Binding-site contacts:
Ligand atom PB contacts residue GLY386 of chain 1.B at 3.9 Å.
Ligand atom C5 contacts residue LEU365 of chain 1.B at 3.7 Å (hydrophobic).
Ligand atom O3A contacts residue LYS389 of chain 1.B at 3.6 Å.
Ligand atom O5' contacts residue GLY386 of chain 1.B at 3.9 Å.
Ligand atom O1G contacts residue SER390 of chain 1.B at 3.9 Å.
Ligand atom N9 contacts residue LEU365 of chain 1.B at 3.7 Å.
Ligand atom N1 contacts residue ALA112 of chain 1.B at 3.8 Å.
Ligand atom O2B contacts residue SER387 of chain 1.B at 3.8 Å.
Ligand atom O1B contacts residue MG1 of chain 1.C at 2.5 Å.
Ligand atom C1' contacts residue LEU365 of chain 1.B at 3.9 Å (hydrophobic).
Ligand atom O3G contacts residue SER385 of chain 1.B at 3.4 Å (h-bond).
Ligand atom PB contacts residue MG1 of chain 1.C at 3.5 Å.
Ligand atom C2 contacts residue SER359 of chain 1.B at 3.6 Å.
Ligand atom O1A contacts residue SER391 of chain 1.B at 3.4 Å (h-bond).
Ligand atom N6 contacts residue ALA112 of chain 1.B at 2.8 Å (h-bond).
Ligand atom N3 contacts residue LEU365 of chain 1.B at 3.7 Å.
Ligand atom O3A contacts residue GLY386 of chain 1.B at 3.6 Å.
Ligand atom PG contacts residue GLY386 of chain 1.B at 4.0 Å.
Ligand atom C6 contacts residue ALA112 of chain 1.B at 3.7 Å (hydrophobic).
Ligand atom O1B contacts residue SER390 of chain 1.B at 3.0 Å (h-bond).
Ligand atom O2G contacts residue SER385 of chain 1.B at 3.7 Å.
Ligand atom PA contacts residue GLY388 of chain 1.B at 3.8 Å.
Ligand atom O2G contacts residue MG1 of chain 1.C at 3.8 Å.
Ligand atom O5' contacts residue GLY388 of chain 1.B at 4.0 Å.
Ligand atom PB contacts residue LYS389 of chain 1.B at 3.9 Å.
Ligand atom O2B contacts residue SER390 of chain 1.B at 3.9 Å.
Ligand atom C4 contacts residue LEU365 of chain 1.B at 3.6 Å (hydrophobic).
Ligand atom O4' contacts residue LEU365 of chain 1.B at 3.2 Å.
Ligand atom O2B contacts residue GLY388 of chain 1.B at 3.8 Å.
Ligand atom N3B contacts residue GLY386 of chain 1.B at 3.0 Å (h-bond).
Ligand atom O2B contacts residue MG1 of chain 1.C at 3.8 Å.
Ligand atom O3A contacts residue GLY388 of chain 1.B at 3.0 Å (h-bond).
Ligand atom PG contacts residue MG1 of chain 1.C at 3.3 Å.
Ligand atom N1 contacts residue SER359 of chain 1.B at 3.6 Å.
Ligand atom O1G contacts residue MG1 of chain 1.C at 2.1 Å.
Ligand atom O3A contacts residue SER387 of chain 1.B at 3.5 Å (h-bond).
Ligand atom O2B contacts residue LYS389 of chain 1.B at 2.5 Å (salt-bridge).
Ligand atom N7 contacts residue LEU365 of chain 1.B at 3.8 Å.
Ligand atom O1A contacts residue GLY388 of chain 1.B at 3.3 Å.
Ligand atom O2G contacts residue LYS389 of chain 1.B at 2.7 Å (salt-bridge).

The protein below binds the small molecule below.
Small molecule (SMILES): Nc1ncnc2c1ncn2[C@@H]1O[C@H](CO[P](=O)(O)O[P](=O)(O)NP(=O)(O)O)[C@@H](O)[C@H]1O

Sequence of chain 1.B:
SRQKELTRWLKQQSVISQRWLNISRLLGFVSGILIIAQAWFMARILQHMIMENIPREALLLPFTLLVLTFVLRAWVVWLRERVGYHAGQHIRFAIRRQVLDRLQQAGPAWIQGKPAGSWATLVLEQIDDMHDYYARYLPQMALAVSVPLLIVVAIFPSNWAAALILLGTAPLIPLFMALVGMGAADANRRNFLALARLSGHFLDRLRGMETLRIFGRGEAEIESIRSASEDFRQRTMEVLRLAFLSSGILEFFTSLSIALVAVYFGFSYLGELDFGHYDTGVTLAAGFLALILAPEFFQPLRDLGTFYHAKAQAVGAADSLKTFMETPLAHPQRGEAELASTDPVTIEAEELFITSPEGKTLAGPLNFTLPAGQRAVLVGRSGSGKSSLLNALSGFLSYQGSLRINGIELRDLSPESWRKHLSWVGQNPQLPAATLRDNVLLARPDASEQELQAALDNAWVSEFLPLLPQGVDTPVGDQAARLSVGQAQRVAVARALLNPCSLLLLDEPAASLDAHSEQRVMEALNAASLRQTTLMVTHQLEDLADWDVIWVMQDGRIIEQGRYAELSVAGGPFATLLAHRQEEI